Binding-site contacts:
Ligand atom C19 contacts residue THR708 of chain 1.G at 3.7 Å.
Ligand atom C10 contacts residue THR502 of chain 1.G at 3.5 Å.
Ligand atom C03 contacts residue TYR472 of chain 1.G at 4.0 Å (hydrophobic).
Ligand atom O13 contacts residue ARG507 of chain 1.G at 4.2 Å.
Ligand atom C07 contacts residue GLU727 of chain 1.G at 4.3 Å.
Ligand atom N18 contacts residue GLU727 of chain 1.G at 3.3 Å (salt-bridge).
Ligand atom C19 contacts residue GLU727 of chain 1.G at 3.4 Å.
Ligand atom N23 contacts residue GLU424 of chain 1.G at 4.2 Å.
Ligand atom N23 contacts residue GLU727 of chain 1.G at 4.1 Å.
Ligand atom S11 contacts residue ARG507 of chain 1.G at 3.9 Å.
Ligand atom C02 contacts residue TYR472 of chain 1.G at 3.4 Å (hydrophobic).
Ligand atom O22 contacts residue MET730 of chain 1.G at 3.2 Å.
Ligand atom C01 contacts residue TYR472 of chain 1.G at 3.3 Å (hydrophobic).
Ligand atom O20 contacts residue GLU727 of chain 1.G at 3.8 Å.
Ligand atom C10 contacts residue TYR472 of chain 1.G at 3.6 Å (hydrophobic).
Ligand atom C09 contacts residue TYR472 of chain 1.G at 3.6 Å (hydrophobic).
Ligand atom C10 contacts residue PRO500 of chain 1.G at 3.1 Å (hydrophobic).
Ligand atom C08 contacts residue TYR472 of chain 1.G at 3.8 Å (hydrophobic).
Ligand atom C09 contacts residue THR502 of chain 1.G at 3.6 Å.
Ligand atom O20 contacts residue THR708 of chain 1.G at 2.8 Å (h-bond).
Ligand atom C02 contacts residue TYR754 of chain 1.G at 3.7 Å (hydrophobic).
Ligand atom N14 contacts residue THR502 of chain 1.G at 3.6 Å (h-bond).
Ligand atom S11 contacts residue TYR472 of chain 1.G at 3.9 Å.
Ligand atom C21 contacts residue GLU727 of chain 1.G at 3.8 Å.
Ligand atom O12 contacts residue THR502 of chain 1.G at 2.9 Å (h-bond).
Ligand atom C03 contacts residue TYR754 of chain 1.G at 4.3 Å (hydrophobic).
Ligand atom S11 contacts residue THR502 of chain 1.G at 3.6 Å.
Ligand atom C02 contacts residue PRO500 of chain 1.G at 4.2 Å (hydrophobic).
Ligand atom C04 contacts residue GLU727 of chain 1.G at 4.0 Å.
Ligand atom O13 contacts residue TYR472 of chain 1.G at 3.3 Å.
Ligand atom C01 contacts residue PRO500 of chain 1.G at 2.9 Å (hydrophobic).
Ligand atom O17 contacts residue SER676 of chain 1.G at 3.8 Å.
Ligand atom N14 contacts residue ARG507 of chain 1.G at 3.0 Å (salt-bridge).
Ligand atom N14 contacts residue TYR472 of chain 1.G at 3.3 Å.
Ligand atom C05 contacts residue GLU727 of chain 1.G at 3.7 Å.
Ligand atom C01 contacts residue TYR754 of chain 1.G at 3.9 Å (hydrophobic).
Ligand atom O12 contacts residue ARG507 of chain 1.G at 3.7 Å.
Ligand atom C06 contacts residue GLU727 of chain 1.G at 3.8 Å.
Ligand atom N18 contacts residue THR708 of chain 1.G at 4.0 Å.
Ligand atom C21 contacts residue MET730 of chain 1.G at 4.3 Å (hydrophobic).

A protein and the small-molecule ligand that binds it are described below.
Small molecule (SMILES): NS(=O)(=O)c1cccc2c1c([N+](=O)[O-])cc1[nH]c(=O)c(=O)[nH]c12

Sequence of chain 1.G:
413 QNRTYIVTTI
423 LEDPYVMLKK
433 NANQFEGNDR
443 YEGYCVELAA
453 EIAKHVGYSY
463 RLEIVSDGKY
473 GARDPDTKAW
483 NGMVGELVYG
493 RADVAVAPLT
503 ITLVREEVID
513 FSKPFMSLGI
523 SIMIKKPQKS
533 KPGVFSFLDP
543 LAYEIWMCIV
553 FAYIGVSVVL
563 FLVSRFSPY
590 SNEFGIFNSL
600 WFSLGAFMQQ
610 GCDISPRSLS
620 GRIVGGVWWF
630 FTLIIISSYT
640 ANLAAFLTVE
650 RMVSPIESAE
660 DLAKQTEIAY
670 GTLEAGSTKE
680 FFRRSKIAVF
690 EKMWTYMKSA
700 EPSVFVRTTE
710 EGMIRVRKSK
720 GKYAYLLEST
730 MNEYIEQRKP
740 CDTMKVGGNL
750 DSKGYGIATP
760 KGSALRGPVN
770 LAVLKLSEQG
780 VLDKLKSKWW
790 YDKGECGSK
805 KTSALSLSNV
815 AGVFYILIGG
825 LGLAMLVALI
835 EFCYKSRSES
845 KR